Binding-site contacts:
Ligand atom C5 contacts residue HIS113 of chain 1.C at 4.0 Å.
Ligand atom O7 contacts residue ASN109 of chain 1.C at 3.9 Å.
Ligand atom O5 contacts residue HIS113 of chain 1.C at 3.6 Å.
Ligand atom C8 contacts residue SER111 of chain 1.C at 3.3 Å.
Ligand atom C7 contacts residue SER110 of chain 1.C at 4.5 Å.
Ligand atom C1 contacts residue SER111 of chain 1.C at 4.3 Å.
Ligand atom O6 contacts residue HIS113 of chain 1.C at 4.0 Å.
Ligand atom C8 contacts residue HIS113 of chain 1.C at 3.7 Å.
Ligand atom C3 contacts residue ASN109 of chain 1.C at 3.7 Å.
Ligand atom N2 contacts residue ASN109 of chain 1.C at 2.7 Å (h-bond).
Ligand atom C8 contacts residue SER110 of chain 1.C at 3.3 Å.
Ligand atom C3 contacts residue SER111 of chain 1.C at 4.3 Å.
Ligand atom C7 contacts residue ASN109 of chain 1.C at 3.5 Å.
Ligand atom C7 contacts residue SER111 of chain 1.C at 3.6 Å.
Ligand atom C5 contacts residue ASN109 of chain 1.C at 3.8 Å.
Ligand atom C8 contacts residue ASN109 of chain 1.C at 4.5 Å.
Ligand atom N2 contacts residue SER111 of chain 1.C at 2.9 Å (h-bond).
Ligand atom O5 contacts residue ASN109 of chain 1.C at 2.5 Å (h-bond).
Ligand atom C4 contacts residue ASN109 of chain 1.C at 4.3 Å.
Ligand atom C1 contacts residue ASN109 of chain 1.C at 1.4 Å.
Ligand atom C2 contacts residue ASN109 of chain 1.C at 2.4 Å.
Ligand atom C6 contacts residue HIS113 of chain 1.C at 3.7 Å.
Ligand atom C2 contacts residue SER111 of chain 1.C at 4.0 Å.
Ligand atom C1 contacts residue HIS113 of chain 1.C at 3.7 Å.

A small-molecule ligand and the protein it binds are described below.
Small molecule (SMILES): CC(=O)N[C@H]1[C@H](O[C@H]2[C@H](O)[C@@H](NC(C)=O)CO[C@@H]2CO)O[C@H](CO)[C@@H](O)[C@@H]1O

Sequence of chain 1.C:
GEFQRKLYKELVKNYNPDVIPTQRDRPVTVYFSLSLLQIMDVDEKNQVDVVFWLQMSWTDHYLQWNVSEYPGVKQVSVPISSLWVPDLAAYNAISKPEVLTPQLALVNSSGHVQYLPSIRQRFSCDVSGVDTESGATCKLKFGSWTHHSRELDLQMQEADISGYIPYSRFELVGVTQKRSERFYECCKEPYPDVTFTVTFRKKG